Binding-site contacts:
Ligand atom O1B contacts residue ASN231 of chain 24.A at 4.3 Å.
Ligand atom C4 contacts residue ASN231 of chain 24.A at 3.5 Å.
Ligand atom C5 contacts residue ASN231 of chain 24.A at 4.5 Å.
Ligand atom C1 contacts residue ARG232 of chain 24.A at 3.6 Å.
Ligand atom C1 contacts residue ASN231 of chain 24.A at 3.6 Å.
Ligand atom C10 contacts residue SER256 of chain 24.A at 4.2 Å.
Ligand atom O1A contacts residue ASN231 of chain 24.A at 2.7 Å (h-bond).
Ligand atom C11 contacts residue ALA253 of chain 24.A at 3.6 Å (hydrophobic).
Ligand atom C4 contacts residue VAL257 of chain 24.A at 4.4 Å (hydrophobic).
Ligand atom C11 contacts residue GLY254 of chain 24.A at 3.6 Å.
Ligand atom C2 contacts residue ASN231 of chain 24.A at 4.0 Å.
Ligand atom O4 contacts residue ASN231 of chain 24.A at 4.2 Å.
Ligand atom O2 contacts residue ASN231 of chain 24.A at 4.2 Å.
Ligand atom C3 contacts residue ASN231 of chain 24.A at 3.9 Å.
Ligand atom O1B contacts residue ARG232 of chain 24.A at 2.5 Å (salt-bridge).
Ligand atom C11 contacts residue SER256 of chain 24.A at 4.3 Å.
Ligand atom O1A contacts residue ARG232 of chain 24.A at 3.5 Å.
Ligand atom O2 contacts residue ARG232 of chain 24.A at 4.5 Å.
Ligand atom O4 contacts residue VAL257 of chain 24.A at 3.1 Å.
Ligand atom O10 contacts residue SER256 of chain 24.A at 3.5 Å (h-bond).

Sequence of chain 24.A:
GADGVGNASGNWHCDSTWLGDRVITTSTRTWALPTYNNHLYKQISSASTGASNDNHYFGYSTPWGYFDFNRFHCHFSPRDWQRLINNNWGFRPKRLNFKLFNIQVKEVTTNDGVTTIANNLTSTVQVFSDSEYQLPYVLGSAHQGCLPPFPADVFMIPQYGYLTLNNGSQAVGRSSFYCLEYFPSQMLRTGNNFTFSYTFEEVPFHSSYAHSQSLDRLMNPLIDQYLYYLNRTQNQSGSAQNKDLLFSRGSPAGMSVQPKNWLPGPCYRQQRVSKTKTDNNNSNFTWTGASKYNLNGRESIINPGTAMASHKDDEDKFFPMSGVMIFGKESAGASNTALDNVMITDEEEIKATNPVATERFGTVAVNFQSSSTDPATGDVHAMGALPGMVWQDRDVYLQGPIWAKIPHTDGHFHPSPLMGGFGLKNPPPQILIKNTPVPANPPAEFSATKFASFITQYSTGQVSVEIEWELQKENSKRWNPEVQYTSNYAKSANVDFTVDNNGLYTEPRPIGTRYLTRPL

The protein below binds the small molecule below.
Small molecule (SMILES): CC(=O)N[C@H]1[C@H]([C@H](O)[C@H](O)CO)O[C@@](O)(C(=O)O)C[C@@H]1O